Binding-site contacts:
Ligand atom C3 contacts residue PHE250 of chain 1.A at 3.6 Å (hydrophobic).
Ligand atom C3 contacts residue FMN1 of chain 1.C at 3.5 Å.
Ligand atom C3 contacts residue PRO295 of chain 1.A at 4.2 Å (hydrophobic).
Ligand atom C3 contacts residue TYR196 of chain 1.A at 4.1 Å (hydrophobic).
Ligand atom C6 contacts residue TRP116 of chain 1.A at 3.5 Å (hydrophobic).
Ligand atom C1 contacts residue TYR196 of chain 1.A at 4.0 Å (hydrophobic).
Ligand atom O4 contacts residue HIS191 of chain 1.A at 2.9 Å (h-bond).
Ligand atom C2 contacts residue PHE296 of chain 1.A at 4.2 Å (hydrophobic).
Ligand atom C2 contacts residue TYR196 of chain 1.A at 4.3 Å (hydrophobic).
Ligand atom O4 contacts residue FMN1 of chain 1.C at 3.4 Å.
Ligand atom C5 contacts residue TRP116 of chain 1.A at 3.4 Å (hydrophobic).
Ligand atom C5 contacts residue HIS191 of chain 1.A at 4.2 Å.
Ligand atom C4 contacts residue PHE250 of chain 1.A at 4.3 Å (hydrophobic).
Ligand atom C1 contacts residue FMN1 of chain 1.C at 3.6 Å.
Ligand atom C1' contacts residue PHE296 of chain 1.A at 4.2 Å (hydrophobic).
Ligand atom O4 contacts residue TYR196 of chain 1.A at 3.0 Å.
Ligand atom C2 contacts residue PHE250 of chain 1.A at 3.7 Å (hydrophobic).
Ligand atom O4 contacts residue ASN194 of chain 1.A at 2.6 Å (h-bond).
Ligand atom C6 contacts residue TYR196 of chain 1.A at 3.5 Å (hydrophobic).
Ligand atom C1' contacts residue TYR375 of chain 1.A at 3.8 Å (hydrophobic).
Ligand atom C4 contacts residue HIS191 of chain 1.A at 4.0 Å.
Ligand atom C3 contacts residue ASN194 of chain 1.A at 3.7 Å.
Ligand atom C5 contacts residue FMN1 of chain 1.C at 3.4 Å.
Ligand atom C5 contacts residue THR37 of chain 1.A at 4.2 Å.
Ligand atom C4 contacts residue ASN194 of chain 1.A at 3.5 Å.
Ligand atom C2 contacts residue FMN1 of chain 1.C at 3.8 Å.
Ligand atom O1' contacts residue PHE296 of chain 1.A at 3.2 Å.
Ligand atom C4 contacts residue TYR196 of chain 1.A at 3.4 Å (hydrophobic).
Ligand atom O1' contacts residue FMN1 of chain 1.C at 3.7 Å.
Ligand atom C1 contacts residue THR37 of chain 1.A at 4.3 Å.
Ligand atom C6 contacts residue THR37 of chain 1.A at 3.6 Å.
Ligand atom O1' contacts residue TYR375 of chain 1.A at 2.8 Å (h-bond).
Ligand atom C1' contacts residue THR37 of chain 1.A at 4.0 Å.
Ligand atom C1' contacts residue FMN1 of chain 1.C at 3.8 Å.
Ligand atom C2 contacts residue PRO295 of chain 1.A at 4.1 Å (hydrophobic).
Ligand atom C4 contacts residue FMN1 of chain 1.C at 3.7 Å.
Ligand atom C5 contacts residue TYR196 of chain 1.A at 3.3 Å (hydrophobic).
Ligand atom C6 contacts residue FMN1 of chain 1.C at 3.7 Å.

Sequence of chain 1.A:
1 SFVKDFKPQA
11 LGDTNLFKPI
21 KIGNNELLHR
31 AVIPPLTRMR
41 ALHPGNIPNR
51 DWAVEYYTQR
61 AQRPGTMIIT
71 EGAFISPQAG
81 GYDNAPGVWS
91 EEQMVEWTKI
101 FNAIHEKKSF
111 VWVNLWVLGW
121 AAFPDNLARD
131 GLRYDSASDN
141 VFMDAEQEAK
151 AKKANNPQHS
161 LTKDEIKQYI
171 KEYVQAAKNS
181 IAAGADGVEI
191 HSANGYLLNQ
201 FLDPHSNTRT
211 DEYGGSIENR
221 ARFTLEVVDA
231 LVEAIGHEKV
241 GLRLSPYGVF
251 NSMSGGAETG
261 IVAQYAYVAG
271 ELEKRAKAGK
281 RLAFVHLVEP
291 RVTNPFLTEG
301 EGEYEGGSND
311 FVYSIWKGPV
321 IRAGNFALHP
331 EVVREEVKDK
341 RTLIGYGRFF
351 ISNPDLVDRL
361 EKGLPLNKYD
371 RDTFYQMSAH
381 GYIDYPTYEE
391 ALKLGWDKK

A protein and the small-molecule ligand that binds it are described below.
Small molecule (SMILES): O=Cc1ccc(O)cc1